Sequence of chain 1.A:
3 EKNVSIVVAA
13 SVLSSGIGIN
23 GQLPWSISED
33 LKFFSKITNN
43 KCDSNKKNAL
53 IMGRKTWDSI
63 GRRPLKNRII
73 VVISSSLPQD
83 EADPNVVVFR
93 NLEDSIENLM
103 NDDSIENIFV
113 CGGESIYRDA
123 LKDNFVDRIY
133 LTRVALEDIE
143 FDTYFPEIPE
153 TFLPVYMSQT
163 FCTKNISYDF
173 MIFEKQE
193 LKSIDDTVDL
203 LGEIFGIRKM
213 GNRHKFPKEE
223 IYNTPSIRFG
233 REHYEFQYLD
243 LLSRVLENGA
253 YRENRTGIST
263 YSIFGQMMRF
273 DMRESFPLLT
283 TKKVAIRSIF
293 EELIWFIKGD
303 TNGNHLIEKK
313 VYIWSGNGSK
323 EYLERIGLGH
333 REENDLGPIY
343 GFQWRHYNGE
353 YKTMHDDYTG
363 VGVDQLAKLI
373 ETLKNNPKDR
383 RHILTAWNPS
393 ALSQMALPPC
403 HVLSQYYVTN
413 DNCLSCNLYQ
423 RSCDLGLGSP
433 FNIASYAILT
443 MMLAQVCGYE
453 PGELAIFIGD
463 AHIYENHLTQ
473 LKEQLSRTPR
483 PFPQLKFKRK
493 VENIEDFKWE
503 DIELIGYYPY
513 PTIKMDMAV

Binding-site contacts:
Ligand atom NA4 contacts residue CYS113 of chain 1.A at 3.4 Å.
Ligand atom CM contacts residue THR58 of chain 1.A at 3.5 Å.
Ligand atom N8 contacts residue ASP32 of chain 1.A at 3.7 Å.
Ligand atom CT contacts residue SER37 of chain 1.A at 3.5 Å.
Ligand atom O2 contacts residue ARG70 of chain 1.A at 3.0 Å (salt-bridge).
Ligand atom C4 contacts residue VAL9 of chain 1.A at 3.4 Å (hydrophobic).
Ligand atom NA4 contacts residue VAL9 of chain 1.A at 2.5 Å (h-bond).
Ligand atom N5 contacts residue NDP1 of chain 1.F at 3.2 Å.
Ligand atom C8A contacts residue NDP1 of chain 1.F at 3.5 Å.
Ligand atom O1 contacts residue ARG70 of chain 1.A at 2.9 Å (salt-bridge).
Ligand atom NA4 contacts residue PHE36 of chain 1.A at 3.4 Å.
Ligand atom C2 contacts residue ALA11 of chain 1.A at 3.6 Å (hydrophobic).
Ligand atom N3 contacts residue VAL9 of chain 1.A at 3.5 Å.
Ligand atom C9 contacts residue NDP1 of chain 1.F at 3.6 Å.
Ligand atom NA4 contacts residue NDP1 of chain 1.F at 3.7 Å.
Ligand atom N3 contacts residue NDP1 of chain 1.F at 3.7 Å.
Ligand atom C14 contacts residue ILE62 of chain 1.A at 3.5 Å (hydrophobic).
Ligand atom O1 contacts residue SER37 of chain 1.A at 3.3 Å.
Ligand atom NA2 contacts residue VAL10 of chain 1.A at 3.6 Å.
Ligand atom C2 contacts residue ASP32 of chain 1.A at 3.6 Å.
Ligand atom N3 contacts residue VAL10 of chain 1.A at 3.5 Å (h-bond).
Ligand atom N1 contacts residue ALA11 of chain 1.A at 3.5 Å.
Ligand atom C6 contacts residue NDP1 of chain 1.F at 3.6 Å.
Ligand atom N3 contacts residue PHE36 of chain 1.A at 3.7 Å.
Ligand atom C15 contacts residue PHE36 of chain 1.A at 3.5 Å (hydrophobic).
Ligand atom C16 contacts residue PHE36 of chain 1.A at 3.5 Å (hydrophobic).
Ligand atom NA4 contacts residue TYR119 of chain 1.A at 3.6 Å (h-bond).
Ligand atom C8A contacts residue ASP32 of chain 1.A at 3.6 Å.
Ligand atom C4 contacts residue NDP1 of chain 1.F at 3.2 Å.
Ligand atom O2 contacts residue SER37 of chain 1.A at 3.3 Å (h-bond).
Ligand atom CT contacts residue ARG70 of chain 1.A at 3.2 Å.
Ligand atom N8 contacts residue LEU33 of chain 1.A at 3.6 Å.
Ligand atom NA2 contacts residue ASP32 of chain 1.A at 2.7 Å (salt-bridge).
Ligand atom C4 contacts residue PHE36 of chain 1.A at 3.4 Å (hydrophobic).
Ligand atom C13 contacts residue ILE62 of chain 1.A at 3.4 Å (hydrophobic).
Ligand atom N1 contacts residue ASP32 of chain 1.A at 2.7 Å (salt-bridge).
Ligand atom C4A contacts residue NDP1 of chain 1.F at 3.1 Å.
Ligand atom C7 contacts residue LEU25 of chain 1.A at 3.4 Å (hydrophobic).
Ligand atom NA2 contacts residue ALA11 of chain 1.A at 3.5 Å.
Ligand atom NA2 contacts residue THR134 of chain 1.A at 3.2 Å (h-bond).

This protein binds this small molecule.
Small molecule (SMILES): CN(Cc1cnc2nc(N)nc(N)c2n1)c1ccc(C(=O)N[C@@H](CCC(=O)O)C(=O)O)cc1